Sequence of chain 1.D:
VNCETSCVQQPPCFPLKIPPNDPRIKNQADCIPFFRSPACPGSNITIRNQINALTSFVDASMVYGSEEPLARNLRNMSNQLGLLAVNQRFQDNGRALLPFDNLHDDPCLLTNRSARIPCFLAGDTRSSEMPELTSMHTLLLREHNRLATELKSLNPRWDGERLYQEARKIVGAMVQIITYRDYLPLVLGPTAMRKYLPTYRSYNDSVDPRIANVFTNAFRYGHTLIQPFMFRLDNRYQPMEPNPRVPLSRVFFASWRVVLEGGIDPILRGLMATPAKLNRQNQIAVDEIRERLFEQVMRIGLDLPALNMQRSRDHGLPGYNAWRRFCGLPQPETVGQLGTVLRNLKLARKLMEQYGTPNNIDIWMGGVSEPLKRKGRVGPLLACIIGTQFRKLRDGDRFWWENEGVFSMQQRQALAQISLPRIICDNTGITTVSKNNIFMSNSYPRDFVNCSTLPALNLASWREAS

This small molecule binds to this protein.
Small molecule (SMILES): CC(=O)N[C@@H]1[C@@H](O)[C@H](O)[C@@H](CO)O[C@H]1O

Binding-site contacts:
Ligand atom C7 contacts residue ASN113 of chain 1.D at 3.9 Å.
Ligand atom C2 contacts residue ASN113 of chain 1.D at 2.5 Å.
Ligand atom N2 contacts residue TRP257 of chain 1.D at 4.2 Å.
Ligand atom C1 contacts residue TRP257 of chain 1.D at 4.0 Å (hydrophobic).
Ligand atom O7 contacts residue ASN113 of chain 1.D at 4.5 Å.
Ligand atom O6 contacts residue SER115 of chain 1.D at 4.0 Å.
Ligand atom O6 contacts residue ALA116 of chain 1.D at 3.6 Å.
Ligand atom C1 contacts residue ASN113 of chain 1.D at 1.5 Å.
Ligand atom C7 contacts residue TRP257 of chain 1.D at 4.1 Å (hydrophobic).
Ligand atom C5 contacts residue ASN113 of chain 1.D at 3.7 Å.
Ligand atom N2 contacts residue ASN113 of chain 1.D at 2.9 Å (h-bond).
Ligand atom O7 contacts residue TRP257 of chain 1.D at 3.6 Å.
Ligand atom O6 contacts residue LEU261 of chain 1.D at 3.8 Å.
Ligand atom O5 contacts residue TRP257 of chain 1.D at 3.7 Å.
Ligand atom C4 contacts residue TRP257 of chain 1.D at 4.4 Å (hydrophobic).
Ligand atom C4 contacts residue ASN113 of chain 1.D at 4.2 Å.
Ligand atom C3 contacts residue ASN113 of chain 1.D at 3.8 Å.
Ligand atom O5 contacts residue ALA116 of chain 1.D at 3.9 Å.
Ligand atom C6 contacts residue LEU261 of chain 1.D at 4.2 Å (hydrophobic).
Ligand atom O5 contacts residue ASN113 of chain 1.D at 2.4 Å (h-bond).
Ligand atom C2 contacts residue TRP257 of chain 1.D at 3.7 Å (hydrophobic).